This protein binds this small molecule.
Small molecule (SMILES): C=C1/C(=C\C=C2/CCC[C@]3(C)[C@@H](C(CCCC(C)(C)O)CCCC(C)(C)O)CC[C@@H]23)C[C@@H](O)C[C@@H]1O

Sequence of chain 1.A:
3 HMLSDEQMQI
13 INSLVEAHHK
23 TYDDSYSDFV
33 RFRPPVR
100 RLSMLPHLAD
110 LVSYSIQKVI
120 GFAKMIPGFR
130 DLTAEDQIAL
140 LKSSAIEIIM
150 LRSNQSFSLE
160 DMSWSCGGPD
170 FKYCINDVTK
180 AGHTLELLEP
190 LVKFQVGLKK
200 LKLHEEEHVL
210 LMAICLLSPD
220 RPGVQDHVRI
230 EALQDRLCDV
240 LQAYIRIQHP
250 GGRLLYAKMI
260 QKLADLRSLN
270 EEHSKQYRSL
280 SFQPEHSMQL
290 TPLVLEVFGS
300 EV

Binding-site contacts:
Ligand atom C32 contacts residue LEU186 of chain 1.A at 3.2 Å (hydrophobic).
Ligand atom C24 contacts residue HIS272 of chain 1.A at 3.8 Å.
Ligand atom C32 contacts residue LEU187 of chain 1.A at 3.8 Å (hydrophobic).
Ligand atom C28 contacts residue HIS272 of chain 1.A at 3.4 Å.
Ligand atom C6 contacts residue SER152 of chain 1.A at 3.6 Å.
Ligand atom C3 contacts residue TYR24 of chain 1.A at 3.8 Å (hydrophobic).
Ligand atom C4 contacts residue CYS165 of chain 1.A at 3.5 Å (hydrophobic).
Ligand atom C25 contacts residue HIS272 of chain 1.A at 3.7 Å.
Ligand atom C26 contacts residue HIS182 of chain 1.A at 3.8 Å.
Ligand atom C27 contacts residue TYR276 of chain 1.A at 3.8 Å (hydrophobic).
Ligand atom O4 contacts residue HIS182 of chain 1.A at 3.3 Å (h-bond).
Ligand atom O1 contacts residue SER114 of chain 1.A at 2.9 Å (h-bond).
Ligand atom C33 contacts residue LEU268 of chain 1.A at 3.6 Å (hydrophobic).
Ligand atom C3 contacts residue SER155 of chain 1.A at 3.8 Å.
Ligand atom O2 contacts residue SER152 of chain 1.A at 3.6 Å.
Ligand atom C6 contacts residue TRP163 of chain 1.A at 3.8 Å (hydrophobic).
Ligand atom C29 contacts residue MET149 of chain 1.A at 3.7 Å (hydrophobic).
Ligand atom C26 contacts residue ALA180 of chain 1.A at 3.9 Å (hydrophobic).
Ligand atom C19 contacts residue SER114 of chain 1.A at 3.2 Å.
Ligand atom C1 contacts residue SER114 of chain 1.A at 3.8 Å.
Ligand atom C18 contacts residue VAL111 of chain 1.A at 3.6 Å (hydrophobic).
Ligand atom O3 contacts residue HIS272 of chain 1.A at 2.7 Å (h-bond).
Ligand atom C4 contacts residue SER155 of chain 1.A at 3.7 Å.
Ligand atom C9 contacts residue TRP163 of chain 1.A at 3.6 Å (hydrophobic).
Ligand atom C19 contacts residue LEU110 of chain 1.A at 3.5 Å (hydrophobic).
Ligand atom C3 contacts residue TYR28 of chain 1.A at 3.6 Å (hydrophobic).
Ligand atom C12 contacts residue VAL177 of chain 1.A at 3.9 Å (hydrophobic).
Ligand atom O1 contacts residue ARG151 of chain 1.A at 3.0 Å (salt-bridge).
Ligand atom O4 contacts residue GLN275 of chain 1.A at 3.5 Å (h-bond).
Ligand atom C7 contacts residue SER152 of chain 1.A at 3.4 Å.
Ligand atom C24 contacts residue VAL111 of chain 1.A at 3.7 Å (hydrophobic).
Ligand atom O2 contacts residue TYR28 of chain 1.A at 3.8 Å.
Ligand atom C25 contacts residue HIS182 of chain 1.A at 3.8 Å.
Ligand atom O3 contacts residue HIS182 of chain 1.A at 3.0 Å (h-bond).
Ligand atom O2 contacts residue TYR24 of chain 1.A at 3.0 Å (h-bond).
Ligand atom C10 contacts residue SER114 of chain 1.A at 3.9 Å.
Ligand atom C32 contacts residue LEU190 of chain 1.A at 3.7 Å (hydrophobic).
Ligand atom O2 contacts residue SER155 of chain 1.A at 2.9 Å (h-bond).
Ligand atom C33 contacts residue LEU186 of chain 1.A at 3.5 Å (hydrophobic).
Ligand atom C11 contacts residue LEU107 of chain 1.A at 3.6 Å (hydrophobic).